Sequence of chain 16.C:
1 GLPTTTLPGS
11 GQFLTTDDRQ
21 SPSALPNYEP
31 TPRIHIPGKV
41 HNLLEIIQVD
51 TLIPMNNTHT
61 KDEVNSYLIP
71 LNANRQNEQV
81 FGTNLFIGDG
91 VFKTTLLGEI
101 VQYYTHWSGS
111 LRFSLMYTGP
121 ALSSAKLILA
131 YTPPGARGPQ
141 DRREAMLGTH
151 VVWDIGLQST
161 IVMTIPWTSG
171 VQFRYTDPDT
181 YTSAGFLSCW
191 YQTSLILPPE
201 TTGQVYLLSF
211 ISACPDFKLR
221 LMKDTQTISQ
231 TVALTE

This small molecule binds to this protein.
Small molecule (SMILES): Cc1cc(CCCCCOc2ccc(C3=NCCO3)cc2)on1

Sequence of chain 16.A:
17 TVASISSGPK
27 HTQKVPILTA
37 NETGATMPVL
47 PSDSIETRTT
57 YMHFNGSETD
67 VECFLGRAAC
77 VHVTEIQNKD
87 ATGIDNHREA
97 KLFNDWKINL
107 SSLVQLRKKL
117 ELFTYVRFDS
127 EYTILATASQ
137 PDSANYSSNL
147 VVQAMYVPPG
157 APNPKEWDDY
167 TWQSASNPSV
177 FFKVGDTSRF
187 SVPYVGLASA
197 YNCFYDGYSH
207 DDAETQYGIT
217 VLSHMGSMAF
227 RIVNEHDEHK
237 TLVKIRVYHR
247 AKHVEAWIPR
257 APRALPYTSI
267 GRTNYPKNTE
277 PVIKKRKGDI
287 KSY

Binding-site contacts:
Ligand atom C3C contacts residue TYR128 of chain 16.A at 3.4 Å (hydrophobic).
Ligand atom O1 contacts residue LEU106 of chain 16.A at 3.8 Å.
Ligand atom N2 contacts residue LEU106 of chain 16.A at 3.8 Å.
Ligand atom N3A contacts residue ALA24 of chain 16.C at 3.8 Å.
Ligand atom O1B contacts residue TYR128 of chain 16.A at 3.4 Å (h-bond).
Ligand atom C4A contacts residue PRO174 of chain 16.A at 3.1 Å (hydrophobic).
Ligand atom C5A contacts residue VAL176 of chain 16.A at 3.6 Å (hydrophobic).
Ligand atom C1B contacts residue VAL188 of chain 16.A at 3.8 Å (hydrophobic).
Ligand atom C5C contacts residue VAL191 of chain 16.A at 3.8 Å (hydrophobic).
Ligand atom C3B contacts residue TYR152 of chain 16.A at 3.7 Å (hydrophobic).
Ligand atom N3A contacts residue PHE186 of chain 16.A at 4.0 Å.
Ligand atom C4C contacts residue VAL188 of chain 16.A at 3.7 Å (hydrophobic).
Ligand atom C4B contacts residue PHE186 of chain 16.A at 3.6 Å (hydrophobic).
Ligand atom C4B contacts residue TYR152 of chain 16.A at 3.8 Å (hydrophobic).
Ligand atom C4 contacts residue LEU106 of chain 16.A at 3.9 Å (hydrophobic).
Ligand atom C4 contacts residue TYR197 of chain 16.A at 3.8 Å (hydrophobic).
Ligand atom C4C contacts residue VAL191 of chain 16.A at 3.0 Å (hydrophobic).
Ligand atom C1C contacts residue TYR128 of chain 16.A at 3.7 Å (hydrophobic).
Ligand atom C5B contacts residue MET224 of chain 16.A at 3.9 Å (hydrophobic).
Ligand atom O1B contacts residue ILE104 of chain 16.A at 3.9 Å.
Ligand atom C1C contacts residue LEU106 of chain 16.A at 3.8 Å (hydrophobic).
Ligand atom C2A contacts residue TYR152 of chain 16.A at 3.6 Å (hydrophobic).
Ligand atom C2B contacts residue VAL188 of chain 16.A at 3.5 Å (hydrophobic).
Ligand atom N3A contacts residue TYR152 of chain 16.A at 3.5 Å.
Ligand atom C2A contacts residue PHE186 of chain 16.A at 3.3 Å (hydrophobic).
Ligand atom C1B contacts residue TYR128 of chain 16.A at 3.6 Å (hydrophobic).
Ligand atom C5 contacts residue LEU106 of chain 16.A at 3.8 Å (hydrophobic).
Ligand atom C2C contacts residue TYR197 of chain 16.A at 3.7 Å (hydrophobic).
Ligand atom O1A contacts residue PHE186 of chain 16.A at 3.0 Å.
Ligand atom C5B contacts residue TYR128 of chain 16.A at 4.0 Å (hydrophobic).
Ligand atom C6B contacts residue TYR128 of chain 16.A at 3.3 Å (hydrophobic).
Ligand atom C6B contacts residue ILE104 of chain 16.A at 3.6 Å (hydrophobic).
Ligand atom C5A contacts residue PHE186 of chain 16.A at 3.5 Å (hydrophobic).
Ligand atom C3B contacts residue VAL188 of chain 16.A at 3.8 Å (hydrophobic).
Ligand atom N3A contacts residue PRO174 of chain 16.A at 3.7 Å.
Ligand atom C2C contacts residue MET221 of chain 16.A at 3.8 Å (hydrophobic).
Ligand atom O1 contacts residue MET221 of chain 16.A at 3.8 Å.
Ligand atom C5A contacts residue ALA150 of chain 16.A at 3.6 Å (hydrophobic).
Ligand atom C5B contacts residue PHE186 of chain 16.A at 3.9 Å (hydrophobic).
Ligand atom C1B contacts residue ILE104 of chain 16.A at 4.0 Å (hydrophobic).